Sequence of chain 1.B:
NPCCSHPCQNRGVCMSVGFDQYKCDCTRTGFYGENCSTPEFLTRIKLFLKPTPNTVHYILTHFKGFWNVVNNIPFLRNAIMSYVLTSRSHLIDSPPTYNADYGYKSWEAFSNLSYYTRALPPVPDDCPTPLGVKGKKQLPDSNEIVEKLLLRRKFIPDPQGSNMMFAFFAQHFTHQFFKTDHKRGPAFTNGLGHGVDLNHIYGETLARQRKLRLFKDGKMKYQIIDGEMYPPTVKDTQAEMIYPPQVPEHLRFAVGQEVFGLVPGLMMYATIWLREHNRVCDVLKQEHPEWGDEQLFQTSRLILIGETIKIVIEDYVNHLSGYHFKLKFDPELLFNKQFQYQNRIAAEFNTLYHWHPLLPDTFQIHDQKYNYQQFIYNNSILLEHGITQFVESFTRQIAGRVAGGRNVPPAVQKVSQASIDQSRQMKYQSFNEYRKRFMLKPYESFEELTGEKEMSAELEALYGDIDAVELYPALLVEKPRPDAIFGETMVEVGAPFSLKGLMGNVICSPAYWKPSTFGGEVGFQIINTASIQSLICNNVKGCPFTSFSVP

Binding-site contacts:
Ligand atom O3 contacts residue ARG184 of chain 1.A at 4.3 Å.
Ligand atom O5 contacts residue TYR115 of chain 1.A at 3.4 Å.
Ligand atom C5 contacts residue TYR115 of chain 1.A at 4.3 Å (hydrophobic).
Ligand atom O5 contacts residue ASN112 of chain 1.A at 2.4 Å (h-bond).
Ligand atom C7 contacts residue ARG184 of chain 1.A at 4.3 Å.
Ligand atom C4 contacts residue ARG184 of chain 1.A at 3.9 Å.
Ligand atom O5 contacts residue LEU206 of chain 1.B at 4.3 Å.
Ligand atom C2 contacts residue ASN112 of chain 1.A at 2.5 Å.
Ligand atom O4 contacts residue ARG210 of chain 1.B at 3.9 Å.
Ligand atom C1 contacts residue GLU108 of chain 1.A at 3.6 Å.
Ligand atom O7 contacts residue ARG184 of chain 1.A at 3.2 Å.
Ligand atom O5 contacts residue PHE188 of chain 1.A at 4.3 Å.
Ligand atom O7 contacts residue ASN112 of chain 1.A at 4.3 Å.
Ligand atom C5 contacts residue ARG184 of chain 1.A at 4.1 Å.
Ligand atom C4 contacts residue ASN112 of chain 1.A at 4.2 Å.
Ligand atom O4 contacts residue ARG184 of chain 1.A at 3.5 Å (salt-bridge).
Ligand atom O6 contacts residue LEU206 of chain 1.B at 4.0 Å.
Ligand atom C5 contacts residue PHE188 of chain 1.A at 4.0 Å (hydrophobic).
Ligand atom C6 contacts residue TYR115 of chain 1.A at 3.6 Å (hydrophobic).
Ligand atom C3 contacts residue ASN112 of chain 1.A at 3.8 Å.
Ligand atom C3 contacts residue ARG184 of chain 1.A at 3.6 Å.
Ligand atom O6 contacts residue TYR115 of chain 1.A at 3.3 Å (h-bond).
Ligand atom O5 contacts residue GLU108 of chain 1.A at 3.6 Å (salt-bridge).
Ligand atom C6 contacts residue PHE188 of chain 1.A at 3.9 Å (hydrophobic).
Ligand atom C5 contacts residue ARG210 of chain 1.B at 4.0 Å.
Ligand atom C8 contacts residue ARG184 of chain 1.A at 4.0 Å.
Ligand atom O3 contacts residue LEU206 of chain 1.B at 4.5 Å.
Ligand atom N2 contacts residue ASN112 of chain 1.A at 3.0 Å (h-bond).
Ligand atom C7 contacts residue ASN112 of chain 1.A at 3.8 Å.
Ligand atom C2 contacts residue GLU108 of chain 1.A at 4.0 Å.
Ligand atom C6 contacts residue ARG210 of chain 1.B at 4.5 Å.
Ligand atom C5 contacts residue LEU206 of chain 1.B at 4.5 Å (hydrophobic).
Ligand atom O7 contacts residue LEU206 of chain 1.B at 3.9 Å.
Ligand atom C8 contacts residue PHE188 of chain 1.A at 3.9 Å (hydrophobic).
Ligand atom C1 contacts residue TYR115 of chain 1.A at 3.8 Å (hydrophobic).
Ligand atom C4 contacts residue LEU206 of chain 1.B at 4.1 Å (hydrophobic).
Ligand atom O6 contacts residue ARG210 of chain 1.B at 4.5 Å.
Ligand atom C5 contacts residue ASN112 of chain 1.A at 3.6 Å.
Ligand atom C8 contacts residue ASN112 of chain 1.A at 4.5 Å.
Ligand atom C1 contacts residue ASN112 of chain 1.A at 1.4 Å.

This small molecule binds to this protein.
Small molecule (SMILES): CC(=O)N[C@H]1[C@H](O[C@H]2[C@H](O)[C@@H](NC(C)=O)CO[C@@H]2CO)O[C@H](CO)[C@@H](O[C@H]2O[C@H](CO)[C@@H](O)[C@H](O)[C@@H]2O)[C@@H]1O

Sequence of chain 1.A:
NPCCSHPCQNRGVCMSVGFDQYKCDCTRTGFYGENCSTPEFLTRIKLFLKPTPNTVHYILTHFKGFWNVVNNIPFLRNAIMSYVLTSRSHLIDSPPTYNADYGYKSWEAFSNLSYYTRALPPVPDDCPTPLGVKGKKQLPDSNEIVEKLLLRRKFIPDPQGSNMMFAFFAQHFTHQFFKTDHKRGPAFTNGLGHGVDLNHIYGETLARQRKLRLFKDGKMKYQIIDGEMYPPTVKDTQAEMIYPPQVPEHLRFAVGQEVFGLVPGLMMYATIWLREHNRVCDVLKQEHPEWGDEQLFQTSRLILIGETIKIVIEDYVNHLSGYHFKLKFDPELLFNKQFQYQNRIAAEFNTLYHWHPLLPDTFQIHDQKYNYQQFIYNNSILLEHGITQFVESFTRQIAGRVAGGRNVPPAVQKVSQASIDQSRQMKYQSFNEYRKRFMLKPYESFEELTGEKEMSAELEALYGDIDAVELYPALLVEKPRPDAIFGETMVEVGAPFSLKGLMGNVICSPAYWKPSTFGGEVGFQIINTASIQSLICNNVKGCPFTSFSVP